The protein below binds the small molecule below.
Small molecule (SMILES): CC(=O)N[C@@H]1[C@@H](O)[C@H](O)[C@@H](CO)O[C@H]1O

Sequence of chain 4.A:
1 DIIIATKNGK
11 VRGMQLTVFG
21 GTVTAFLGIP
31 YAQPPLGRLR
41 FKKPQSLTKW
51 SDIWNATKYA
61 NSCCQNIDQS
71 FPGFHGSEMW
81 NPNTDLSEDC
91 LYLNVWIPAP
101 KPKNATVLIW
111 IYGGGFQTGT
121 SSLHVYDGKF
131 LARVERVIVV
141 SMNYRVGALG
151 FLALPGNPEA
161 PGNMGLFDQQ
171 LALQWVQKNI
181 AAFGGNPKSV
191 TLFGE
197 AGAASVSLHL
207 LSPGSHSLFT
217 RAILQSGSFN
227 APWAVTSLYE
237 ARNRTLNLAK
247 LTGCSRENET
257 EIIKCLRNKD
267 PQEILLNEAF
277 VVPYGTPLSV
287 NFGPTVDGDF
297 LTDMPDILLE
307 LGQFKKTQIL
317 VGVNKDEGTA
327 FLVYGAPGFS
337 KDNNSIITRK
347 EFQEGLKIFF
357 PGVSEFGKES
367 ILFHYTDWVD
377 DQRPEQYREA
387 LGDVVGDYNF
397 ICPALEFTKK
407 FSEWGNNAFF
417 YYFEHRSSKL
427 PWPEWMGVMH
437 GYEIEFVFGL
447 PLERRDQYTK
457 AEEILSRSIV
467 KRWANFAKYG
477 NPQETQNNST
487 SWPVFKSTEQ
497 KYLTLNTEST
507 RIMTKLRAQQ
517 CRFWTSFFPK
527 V

Binding-site contacts:
Ligand atom C1 contacts residue ARG12 of chain 4.A at 3.7 Å.
Ligand atom C8 contacts residue ASN55 of chain 4.A at 4.2 Å.
Ligand atom C3 contacts residue ARG12 of chain 4.A at 4.4 Å.
Ligand atom C7 contacts residue ASN55 of chain 4.A at 3.6 Å.
Ligand atom C2 contacts residue ASN55 of chain 4.A at 2.5 Å.
Ligand atom C3 contacts residue ASN55 of chain 4.A at 3.8 Å.
Ligand atom C5 contacts residue ASN55 of chain 4.A at 3.9 Å.
Ligand atom C1 contacts residue ASN55 of chain 4.A at 1.5 Å.
Ligand atom O7 contacts residue ASN55 of chain 4.A at 4.4 Å.
Ligand atom C5 contacts residue ARG12 of chain 4.A at 4.4 Å.
Ligand atom C4 contacts residue ASN55 of chain 4.A at 4.4 Å.
Ligand atom O5 contacts residue ARG12 of chain 4.A at 4.2 Å.
Ligand atom N2 contacts residue ASN55 of chain 4.A at 2.9 Å (h-bond).
Ligand atom O5 contacts residue ASN55 of chain 4.A at 2.5 Å (h-bond).